Binding-site contacts:
Ligand atom C10 contacts residue THR95 of chain 1.C at 3.2 Å.
Ligand atom C13 contacts residue ALA48 of chain 1.C at 3.5 Å (hydrophobic).
Ligand atom C30 contacts residue LEU23 of chain 1.C at 3.2 Å (hydrophobic).
Ligand atom N37 contacts residue LEU149 of chain 1.C at 3.5 Å.
Ligand atom N39 contacts residue MET98 of chain 1.C at 2.5 Å (h-bond).
Ligand atom C14 contacts residue LYS50 of chain 1.C at 3.4 Å.
Ligand atom C11 contacts residue MET98 of chain 1.C at 3.2 Å (hydrophobic).
Ligand atom N40 contacts residue THR159 of chain 1.C at 3.0 Å (h-bond).
Ligand atom C11 contacts residue GLY101 of chain 1.C at 3.2 Å.
Ligand atom C6 contacts residue LEU163 of chain 1.C at 3.3 Å (hydrophobic).
Ligand atom C28 contacts residue THR95 of chain 1.C at 3.4 Å.
Ligand atom C1 contacts residue PHE161 of chain 1.C at 3.3 Å (hydrophobic).
Ligand atom C2 contacts residue MET71 of chain 1.C at 2.9 Å (hydrophobic).
Ligand atom C14 contacts residue THR159 of chain 1.C at 3.4 Å.
Ligand atom C4 contacts residue THR95 of chain 1.C at 3.6 Å.
Ligand atom O41 contacts residue THR95 of chain 1.C at 2.6 Å.
Ligand atom C19 contacts residue GLY101 of chain 1.C at 3.3 Å.
Ligand atom C9 contacts residue GLY101 of chain 1.C at 3.6 Å.
Ligand atom C24 contacts residue MET98 of chain 1.C at 3.4 Å (hydrophobic).
Ligand atom C15 contacts residue ALA48 of chain 1.C at 3.0 Å (hydrophobic).
Ligand atom C25 contacts residue LEU149 of chain 1.C at 3.6 Å (hydrophobic).
Ligand atom C2 contacts residue LEU163 of chain 1.C at 3.3 Å (hydrophobic).
Ligand atom C19 contacts residue MET98 of chain 1.C at 3.3 Å (hydrophobic).
Ligand atom C3 contacts residue PHE161 of chain 1.C at 3.1 Å (hydrophobic).
Ligand atom C2 contacts residue PHE161 of chain 1.C at 3.3 Å (hydrophobic).
Ligand atom N34 contacts residue MET98 of chain 1.C at 2.9 Å (h-bond).
Ligand atom C8 contacts residue GLY101 of chain 1.C at 3.5 Å.
Ligand atom C22 contacts residue LYS50 of chain 1.C at 3.5 Å.
Ligand atom C6 contacts residue MET71 of chain 1.C at 3.6 Å (hydrophobic).
Ligand atom C4 contacts residue LYS50 of chain 1.C at 3.5 Å.
Ligand atom C32 contacts residue ASP105 of chain 1.C at 3.3 Å.
Ligand atom O41 contacts residue LEU82 of chain 1.C at 3.3 Å.
Ligand atom N36 contacts residue LYS50 of chain 1.C at 2.6 Å (salt-bridge).
Ligand atom C15 contacts residue MET98 of chain 1.C at 3.6 Å (hydrophobic).
Ligand atom C12 contacts residue GLY101 of chain 1.C at 3.4 Å.
Ligand atom C20 contacts residue THR95 of chain 1.C at 3.6 Å.
Ligand atom C15 contacts residue GLN96 of chain 1.C at 3.5 Å.
Ligand atom N34 contacts residue ALA48 of chain 1.C at 3.6 Å.
Ligand atom C16 contacts residue LYS50 of chain 1.C at 3.5 Å.
Ligand atom N36 contacts residue VAL31 of chain 1.C at 3.7 Å.

A small-molecule ligand and the protein it binds are described below.
Small molecule (SMILES): O=C(Cc1ccccc1)Nc1cccc(-c2nc3sccn3c2-c2ccnc(Nc3ccc(N4CCOCC4)cc3)n2)c1

Sequence of chain 1.C:
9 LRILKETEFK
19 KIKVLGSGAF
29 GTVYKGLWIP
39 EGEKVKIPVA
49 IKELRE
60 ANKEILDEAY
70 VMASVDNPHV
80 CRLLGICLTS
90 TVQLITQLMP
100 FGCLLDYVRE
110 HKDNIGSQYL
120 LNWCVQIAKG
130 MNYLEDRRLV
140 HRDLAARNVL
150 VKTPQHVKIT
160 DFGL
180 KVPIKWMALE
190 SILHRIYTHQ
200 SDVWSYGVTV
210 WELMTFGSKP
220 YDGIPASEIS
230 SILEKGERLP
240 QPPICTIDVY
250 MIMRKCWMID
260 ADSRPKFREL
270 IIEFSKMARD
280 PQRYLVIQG